Binding-site contacts:
Ligand atom O7 contacts residue ASN280 of chain 1.A at 4.3 Å.
Ligand atom C1 contacts residue ASN282 of chain 1.A at 1.4 Å.
Ligand atom C2 contacts residue ASN282 of chain 1.A at 2.5 Å.
Ligand atom C8 contacts residue GLU281 of chain 1.A at 3.4 Å.
Ligand atom C3 contacts residue ASN282 of chain 1.A at 3.8 Å.
Ligand atom C2 contacts residue GLU281 of chain 1.A at 4.0 Å.
Ligand atom C7 contacts residue GLU281 of chain 1.A at 3.6 Å.
Ligand atom C4 contacts residue ASN282 of chain 1.A at 4.2 Å.
Ligand atom C7 contacts residue ASN282 of chain 1.A at 3.5 Å.
Ligand atom C1 contacts residue GLU281 of chain 1.A at 3.9 Å.
Ligand atom N2 contacts residue ASN282 of chain 1.A at 2.9 Å (h-bond).
Ligand atom C5 contacts residue ASN282 of chain 1.A at 3.7 Å.
Ligand atom O7 contacts residue ASN282 of chain 1.A at 3.8 Å.
Ligand atom N2 contacts residue GLU281 of chain 1.A at 3.0 Å (salt-bridge).
Ligand atom O5 contacts residue ASN282 of chain 1.A at 2.4 Å (h-bond).

The small molecule below binds the protein below.
Small molecule (SMILES): CC(=O)N[C@@H]1[C@@H](O)[C@H](O)[C@@H](CO)O[C@H]1O

Sequence of chain 1.A:
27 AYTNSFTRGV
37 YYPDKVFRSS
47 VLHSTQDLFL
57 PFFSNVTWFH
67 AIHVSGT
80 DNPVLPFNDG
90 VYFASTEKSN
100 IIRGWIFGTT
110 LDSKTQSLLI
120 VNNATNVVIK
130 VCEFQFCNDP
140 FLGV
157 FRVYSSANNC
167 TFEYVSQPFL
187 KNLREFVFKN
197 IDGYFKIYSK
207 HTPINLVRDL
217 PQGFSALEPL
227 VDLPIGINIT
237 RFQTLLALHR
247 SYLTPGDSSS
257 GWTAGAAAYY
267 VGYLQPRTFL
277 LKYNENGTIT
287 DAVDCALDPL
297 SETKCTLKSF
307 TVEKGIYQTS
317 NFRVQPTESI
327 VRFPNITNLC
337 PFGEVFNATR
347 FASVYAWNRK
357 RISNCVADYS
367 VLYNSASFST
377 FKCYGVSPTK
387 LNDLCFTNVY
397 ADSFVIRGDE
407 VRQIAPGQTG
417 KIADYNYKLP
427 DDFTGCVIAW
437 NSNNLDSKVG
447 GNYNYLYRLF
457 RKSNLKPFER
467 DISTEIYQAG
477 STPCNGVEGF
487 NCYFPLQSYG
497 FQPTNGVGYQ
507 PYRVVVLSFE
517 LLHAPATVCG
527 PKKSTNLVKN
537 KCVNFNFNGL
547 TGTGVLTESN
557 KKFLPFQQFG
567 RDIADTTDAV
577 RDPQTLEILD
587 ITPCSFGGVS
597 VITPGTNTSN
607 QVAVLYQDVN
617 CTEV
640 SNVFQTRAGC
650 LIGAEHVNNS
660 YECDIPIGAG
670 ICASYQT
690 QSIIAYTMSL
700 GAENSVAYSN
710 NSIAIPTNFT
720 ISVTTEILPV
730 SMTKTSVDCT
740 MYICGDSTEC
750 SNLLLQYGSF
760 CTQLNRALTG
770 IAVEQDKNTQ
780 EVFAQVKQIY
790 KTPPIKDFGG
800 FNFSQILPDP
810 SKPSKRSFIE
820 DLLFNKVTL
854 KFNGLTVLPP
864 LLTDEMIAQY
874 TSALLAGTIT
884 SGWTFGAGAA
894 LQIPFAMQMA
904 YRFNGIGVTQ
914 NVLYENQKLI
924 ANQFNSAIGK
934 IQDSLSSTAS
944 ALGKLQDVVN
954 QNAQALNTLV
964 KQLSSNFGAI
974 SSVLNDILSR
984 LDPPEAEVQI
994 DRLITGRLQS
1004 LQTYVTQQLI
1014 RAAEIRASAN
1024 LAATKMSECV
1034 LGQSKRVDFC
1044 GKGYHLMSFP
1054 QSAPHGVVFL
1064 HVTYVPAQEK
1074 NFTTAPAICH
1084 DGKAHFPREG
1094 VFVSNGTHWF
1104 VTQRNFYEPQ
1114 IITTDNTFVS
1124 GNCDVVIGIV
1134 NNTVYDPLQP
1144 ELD